A protein and the small-molecule ligand that binds it are described below.
Small molecule (SMILES): N[C@@H](CC(=O)O)C(=O)O

Binding-site contacts:
Ligand atom CB contacts residue ASP112 of chain 1.C at 4.3 Å.
Ligand atom OD1 contacts residue ASN1 of chain 1.Q at 2.9 Å (h-bond).
Ligand atom CB contacts residue EDO1 of chain 1.S at 3.9 Å.
Ligand atom CG contacts residue GLY110 of chain 1.C at 4.2 Å.
Ligand atom O contacts residue THR34 of chain 1.C at 4.0 Å.
Ligand atom CG contacts residue GLY33 of chain 1.C at 4.2 Å.
Ligand atom CG contacts residue THR34 of chain 1.C at 1.4 Å.
Ligand atom C contacts residue SER80 of chain 1.C at 3.4 Å.
Ligand atom O contacts residue ASN1 of chain 1.Q at 0.3 Å (h-bond).
Ligand atom CG contacts residue ASN1 of chain 1.Q at 2.6 Å.
Ligand atom OXT contacts residue ASN1 of chain 1.Q at 1.0 Å (h-bond).
Ligand atom N contacts residue ASP112 of chain 1.C at 3.3 Å (salt-bridge).
Ligand atom C contacts residue THR111 of chain 1.C at 4.1 Å.
Ligand atom O contacts residue GLY33 of chain 1.C at 3.6 Å.
Ligand atom CB contacts residue THR34 of chain 1.C at 2.5 Å.
Ligand atom C contacts residue GLY110 of chain 1.C at 3.7 Å.
Ligand atom OD1 contacts residue GLY110 of chain 1.C at 3.3 Å.
Ligand atom OD1 contacts residue SER137 of chain 1.C at 3.6 Å (h-bond).
Ligand atom CA contacts residue ASN1 of chain 1.Q at 0.3 Å.
Ligand atom OXT contacts residue ASP112 of chain 1.C at 3.1 Å (salt-bridge).
Ligand atom OD1 contacts residue GLY33 of chain 1.C at 4.0 Å.
Ligand atom OXT contacts residue GLY110 of chain 1.C at 3.6 Å.
Ligand atom N contacts residue EDO1 of chain 1.S at 4.3 Å.
Ligand atom C contacts residue ASN1 of chain 1.Q at 0.5 Å.
Ligand atom N contacts residue ASN266 of chain 1.A at 3.6 Å (h-bond).
Ligand atom C contacts residue ASP79 of chain 1.C at 4.2 Å.
Ligand atom O contacts residue SER80 of chain 1.C at 2.8 Å (h-bond).
Ligand atom OXT contacts residue THR111 of chain 1.C at 3.5 Å (h-bond).
Ligand atom OXT contacts residue SER80 of chain 1.C at 2.4 Å (h-bond).
Ligand atom CB contacts residue ASN1 of chain 1.Q at 1.5 Å.
Ligand atom N contacts residue ASN1 of chain 1.Q at 0.3 Å.
Ligand atom CB contacts residue THR111 of chain 1.C at 3.7 Å.
Ligand atom OD1 contacts residue THR34 of chain 1.C at 2.4 Å (h-bond).
Ligand atom OXT contacts residue SER81 of chain 1.C at 4.0 Å.
Ligand atom O contacts residue ASP79 of chain 1.C at 3.2 Å.
Ligand atom CA contacts residue THR34 of chain 1.C at 3.4 Å.
Ligand atom O contacts residue GLY110 of chain 1.C at 3.6 Å.
Ligand atom OD1 contacts residue THR111 of chain 1.C at 2.9 Å (h-bond).
Ligand atom CG contacts residue THR111 of chain 1.C at 3.8 Å.
Ligand atom CG contacts residue SER137 of chain 1.C at 4.0 Å.

Sequence of chain 1.A:
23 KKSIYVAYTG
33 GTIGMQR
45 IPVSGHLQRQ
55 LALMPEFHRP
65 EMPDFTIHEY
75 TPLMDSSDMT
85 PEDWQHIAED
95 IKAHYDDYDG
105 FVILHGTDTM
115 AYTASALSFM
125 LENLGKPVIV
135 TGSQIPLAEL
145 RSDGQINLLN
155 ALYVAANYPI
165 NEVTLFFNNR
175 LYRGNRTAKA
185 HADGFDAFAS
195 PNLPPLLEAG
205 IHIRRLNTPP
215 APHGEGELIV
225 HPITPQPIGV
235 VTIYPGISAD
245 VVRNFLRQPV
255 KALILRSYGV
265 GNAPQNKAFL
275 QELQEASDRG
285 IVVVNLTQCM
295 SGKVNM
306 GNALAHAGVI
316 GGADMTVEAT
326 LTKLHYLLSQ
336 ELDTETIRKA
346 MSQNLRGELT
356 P

Sequence of chain 1.C:
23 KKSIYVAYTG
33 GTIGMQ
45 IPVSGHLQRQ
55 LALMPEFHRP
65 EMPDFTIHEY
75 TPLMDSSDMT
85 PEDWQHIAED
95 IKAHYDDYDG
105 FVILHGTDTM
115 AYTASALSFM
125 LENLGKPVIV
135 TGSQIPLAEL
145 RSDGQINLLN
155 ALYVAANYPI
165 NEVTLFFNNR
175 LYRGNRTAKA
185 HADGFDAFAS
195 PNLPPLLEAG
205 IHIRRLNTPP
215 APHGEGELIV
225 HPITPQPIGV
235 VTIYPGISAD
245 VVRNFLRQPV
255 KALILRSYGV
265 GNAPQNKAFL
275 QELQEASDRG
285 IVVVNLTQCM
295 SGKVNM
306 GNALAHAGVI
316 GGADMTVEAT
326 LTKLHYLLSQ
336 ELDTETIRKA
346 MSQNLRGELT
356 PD